Sequence of chain 1.B:
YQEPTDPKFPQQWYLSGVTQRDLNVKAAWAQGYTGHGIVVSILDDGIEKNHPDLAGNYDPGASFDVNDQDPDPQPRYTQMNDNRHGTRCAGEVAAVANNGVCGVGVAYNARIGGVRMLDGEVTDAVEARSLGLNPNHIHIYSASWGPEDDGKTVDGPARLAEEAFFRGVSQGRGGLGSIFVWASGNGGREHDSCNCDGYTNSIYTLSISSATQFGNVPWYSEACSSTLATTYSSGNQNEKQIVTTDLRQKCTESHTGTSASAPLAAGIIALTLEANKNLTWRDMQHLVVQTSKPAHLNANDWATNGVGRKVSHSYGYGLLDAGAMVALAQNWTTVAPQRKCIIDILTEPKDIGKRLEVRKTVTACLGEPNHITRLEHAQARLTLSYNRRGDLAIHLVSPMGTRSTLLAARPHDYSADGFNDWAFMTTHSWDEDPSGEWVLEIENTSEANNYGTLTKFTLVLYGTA

The protein below binds the small molecule below.
Small molecule (SMILES): CC(C)[C@H](NC(=O)[C@H](CCCN=C(N)N)NC(=O)Cc1ccccc1)C(=O)N[C@@H](CCCN=C(N)N)C(=O)NCc1ccc(C(=N)N)cc1

Binding-site contacts:
Ligand atom C21 contacts residue TRP147 of chain 1.B at 3.4 Å (hydrophobic).
Ligand atom C21 contacts residue ALA185 of chain 1.B at 3.4 Å (hydrophobic).
Ligand atom O contacts residue TRP147 of chain 1.B at 3.2 Å.
Ligand atom NE contacts residue ASP47 of chain 1.B at 2.8 Å (salt-bridge).
Ligand atom NH2 contacts residue ASP157 of chain 1.B at 2.7 Å (salt-bridge).
Ligand atom CD contacts residue HIS87 of chain 1.B at 3.5 Å.
Ligand atom CZ contacts residue TYR201 of chain 1.B at 3.3 Å (hydrophobic).
Ligand atom CG contacts residue GLU129 of chain 1.B at 3.4 Å.
Ligand atom N35 contacts residue ASP199 of chain 1.B at 2.8 Å (salt-bridge).
Ligand atom NH1 contacts residue ASP157 of chain 1.B at 3.1 Å (salt-bridge).
Ligand atom N34 contacts residue ASP199 of chain 1.B at 2.8 Å (salt-bridge).
Ligand atom CG contacts residue VAL124 of chain 1.B at 3.5 Å (hydrophobic).
Ligand atom CZ contacts residue ASP47 of chain 1.B at 3.6 Å.
Ligand atom C19 contacts residue ASP151 of chain 1.B at 3.2 Å.
Ligand atom C27 contacts residue ASP199 of chain 1.B at 3.2 Å.
Ligand atom N contacts residue GLY148 of chain 1.B at 3.0 Å (h-bond).
Ligand atom C22 contacts residue THR260 of chain 1.B at 3.6 Å.
Ligand atom N23 contacts residue SER261 of chain 1.B at 3.5 Å (h-bond).
Ligand atom C22 contacts residue TRP147 of chain 1.B at 3.4 Å (hydrophobic).
Ligand atom C22 contacts residue SER146 of chain 1.B at 3.4 Å.
Ligand atom NE contacts residue ASP84 of chain 1.B at 3.4 Å (salt-bridge).
Ligand atom N34 contacts residue PRO149 of chain 1.B at 3.1 Å (h-bond).
Ligand atom NE contacts residue GLU129 of chain 1.B at 2.9 Å (salt-bridge).
Ligand atom C16 contacts residue SER261 of chain 1.B at 3.1 Å.
Ligand atom N34 contacts residue ASP151 of chain 1.B at 3.5 Å (salt-bridge).
Ligand atom NH2 contacts residue ASN85 of chain 1.B at 2.8 Å (h-bond).
Ligand atom CD contacts residue GLU129 of chain 1.B at 3.5 Å.
Ligand atom NH2 contacts residue ASP47 of chain 1.B at 3.5 Å (salt-bridge).
Ligand atom N23 contacts residue SER146 of chain 1.B at 2.8 Å (h-bond).
Ligand atom N35 contacts residue ALA185 of chain 1.B at 2.8 Å (h-bond).
Ligand atom NH1 contacts residue TYR201 of chain 1.B at 2.8 Å (h-bond).
Ligand atom C18 contacts residue ASP151 of chain 1.B at 3.6 Å.
Ligand atom C3' contacts residue VAL124 of chain 1.B at 3.6 Å (hydrophobic).
Ligand atom CZ contacts residue ASP157 of chain 1.B at 3.4 Å.
Ligand atom NH1 contacts residue GLY158 of chain 1.B at 3.4 Å (h-bond).
Ligand atom NE contacts residue TYR201 of chain 1.B at 3.1 Å (h-bond).
Ligand atom N34 contacts residue GLY148 of chain 1.B at 3.5 Å.
Ligand atom C16 contacts residue SER146 of chain 1.B at 3.5 Å.
Ligand atom CA contacts residue GLY148 of chain 1.B at 3.5 Å.
Ligand atom O contacts residue GLY148 of chain 1.B at 3.2 Å (h-bond).